This small molecule binds to this protein.
Small molecule (SMILES): O=C(O)[C@H]1O[C@@H](O)[C@H](O)[C@@H](O)[C@@H]1O

Sequence of chain 1.B:
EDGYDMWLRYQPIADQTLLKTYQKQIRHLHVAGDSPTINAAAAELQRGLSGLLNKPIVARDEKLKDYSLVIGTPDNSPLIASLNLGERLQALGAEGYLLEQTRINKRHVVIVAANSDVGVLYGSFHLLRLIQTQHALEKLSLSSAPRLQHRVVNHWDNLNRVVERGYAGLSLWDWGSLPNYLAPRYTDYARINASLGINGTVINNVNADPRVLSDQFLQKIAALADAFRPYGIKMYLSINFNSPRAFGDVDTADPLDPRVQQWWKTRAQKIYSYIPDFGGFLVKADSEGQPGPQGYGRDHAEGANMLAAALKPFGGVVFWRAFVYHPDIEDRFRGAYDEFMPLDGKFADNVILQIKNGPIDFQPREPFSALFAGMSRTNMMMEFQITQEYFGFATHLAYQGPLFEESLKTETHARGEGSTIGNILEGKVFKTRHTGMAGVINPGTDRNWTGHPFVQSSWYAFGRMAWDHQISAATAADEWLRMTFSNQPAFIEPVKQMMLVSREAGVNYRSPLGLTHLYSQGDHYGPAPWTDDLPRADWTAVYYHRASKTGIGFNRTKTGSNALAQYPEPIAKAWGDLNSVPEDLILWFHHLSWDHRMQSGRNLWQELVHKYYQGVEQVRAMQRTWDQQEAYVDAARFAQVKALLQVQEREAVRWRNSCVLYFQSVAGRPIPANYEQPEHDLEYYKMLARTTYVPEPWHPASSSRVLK

Binding-site contacts:
Ligand atom O2 contacts residue TYR390 of chain 1.B at 4.0 Å.
Ligand atom C5 contacts residue LYS284 of chain 1.B at 3.6 Å.
Ligand atom O3 contacts residue GLU164 of chain 1.B at 2.6 Å (salt-bridge).
Ligand atom O3 contacts residue ARG165 of chain 1.B at 3.1 Å (salt-bridge).
Ligand atom O4 contacts residue ASN207 of chain 1.B at 3.2 Å (h-bond).
Ligand atom C6 contacts residue PHE323 of chain 1.B at 3.4 Å (hydrophobic).
Ligand atom O6A contacts residue LYS356 of chain 1.B at 2.9 Å (salt-bridge).
Ligand atom C5 contacts residue GLU288 of chain 1.B at 3.7 Å.
Ligand atom O2 contacts residue GLU389 of chain 1.B at 2.7 Å (salt-bridge).
Ligand atom O5 contacts residue TRP156 of chain 1.B at 4.0 Å.
Ligand atom O6B contacts residue ARG321 of chain 1.B at 2.9 Å (salt-bridge).
Ligand atom C6 contacts residue ARG321 of chain 1.B at 3.4 Å.
Ligand atom O5 contacts residue LYS356 of chain 1.B at 3.2 Å (salt-bridge).
Ligand atom O6A contacts residue PHE323 of chain 1.B at 3.6 Å.
Ligand atom O5 contacts residue PHE323 of chain 1.B at 3.6 Å.
Ligand atom O2 contacts residue HIS524 of chain 1.B at 3.9 Å.
Ligand atom O1 contacts residue TYR390 of chain 1.B at 3.8 Å.
Ligand atom O4 contacts residue LYS284 of chain 1.B at 3.1 Å (salt-bridge).
Ligand atom O4 contacts residue GLU164 of chain 1.B at 3.5 Å (salt-bridge).
Ligand atom C6 contacts residue LYS284 of chain 1.B at 3.6 Å.
Ligand atom C2 contacts residue ARG165 of chain 1.B at 3.8 Å.
Ligand atom O6B contacts residue VAL206 of chain 1.B at 3.8 Å.
Ligand atom O1 contacts residue ASP361 of chain 1.B at 2.6 Å (salt-bridge).
Ligand atom C1 contacts residue ASP361 of chain 1.B at 3.2 Å.
Ligand atom O6B contacts residue LYS284 of chain 1.B at 2.8 Å (salt-bridge).
Ligand atom O6A contacts residue ARG321 of chain 1.B at 2.7 Å (salt-bridge).
Ligand atom O6A contacts residue TRP156 of chain 1.B at 3.6 Å.
Ligand atom C2 contacts residue GLU389 of chain 1.B at 3.4 Å.
Ligand atom O5 contacts residue ASP361 of chain 1.B at 3.6 Å.
Ligand atom O2 contacts residue ARG165 of chain 1.B at 3.1 Å (salt-bridge).
Ligand atom C6 contacts residue LYS356 of chain 1.B at 3.8 Å.
Ligand atom C4 contacts residue TRP156 of chain 1.B at 3.8 Å (hydrophobic).
Ligand atom O6B contacts residue PHE323 of chain 1.B at 3.5 Å.
Ligand atom C3 contacts residue GLU164 of chain 1.B at 3.6 Å.
Ligand atom O1 contacts residue GLU389 of chain 1.B at 3.1 Å (salt-bridge).
Ligand atom C4 contacts residue LYS284 of chain 1.B at 3.9 Å.
Ligand atom O1 contacts residue LYS356 of chain 1.B at 3.5 Å (salt-bridge).
Ligand atom C1 contacts residue GLU389 of chain 1.B at 3.9 Å.
Ligand atom C5 contacts residue PHE323 of chain 1.B at 3.6 Å (hydrophobic).
Ligand atom C1 contacts residue LYS356 of chain 1.B at 3.9 Å.